A small-molecule ligand and the protein it binds are described below.
Small molecule (SMILES): CC(=O)N[C@H]1CO[C@H](CO[C@@H]2O[C@@H](C)[C@@H](O)[C@@H](O)[C@@H]2O)[C@@H](O)[C@@H]1O

Binding-site contacts:
Ligand atom O5 contacts residue THR19 of chain 1.A at 3.8 Å.
Ligand atom O6 contacts residue THR19 of chain 1.A at 4.1 Å.
Ligand atom O5 contacts residue TRP23 of chain 1.A at 3.9 Å.
Ligand atom C7 contacts residue ASN20 of chain 1.A at 3.5 Å.
Ligand atom O5 contacts residue TRP23 of chain 1.A at 4.3 Å.
Ligand atom N2 contacts residue ASN20 of chain 1.A at 3.1 Å (h-bond).
Ligand atom O5 contacts residue ASN20 of chain 1.A at 2.4 Å (h-bond).
Ligand atom C6 contacts residue TRP23 of chain 1.A at 3.4 Å (hydrophobic).
Ligand atom C5 contacts residue TRP23 of chain 1.A at 4.0 Å (hydrophobic).
Ligand atom O7 contacts residue ASN20 of chain 1.A at 3.4 Å (h-bond).
Ligand atom O3 contacts residue ASP34 of chain 1.B at 4.4 Å.
Ligand atom C4 contacts residue ASN20 of chain 1.A at 4.2 Å.
Ligand atom O4 contacts residue ASP34 of chain 1.B at 4.3 Å.
Ligand atom C1 contacts residue ASN20 of chain 1.A at 1.5 Å.
Ligand atom C3 contacts residue THR19 of chain 1.A at 4.1 Å.
Ligand atom C3 contacts residue ASN20 of chain 1.A at 3.8 Å.
Ligand atom C6 contacts residue THR19 of chain 1.A at 4.3 Å.
Ligand atom C1 contacts residue THR19 of chain 1.A at 4.5 Å.
Ligand atom C5 contacts residue ASN20 of chain 1.A at 3.7 Å.
Ligand atom C5 contacts residue THR19 of chain 1.A at 3.7 Å.
Ligand atom C5 contacts residue TRP23 of chain 1.A at 4.3 Å (hydrophobic).
Ligand atom C1 contacts residue THR19 of chain 1.A at 4.4 Å.
Ligand atom C4 contacts residue THR19 of chain 1.A at 3.8 Å.
Ligand atom C2 contacts residue ASN20 of chain 1.A at 2.5 Å.
Ligand atom C1 contacts residue TRP23 of chain 1.A at 4.4 Å (hydrophobic).
Ligand atom C6 contacts residue TRP23 of chain 1.A at 4.0 Å (hydrophobic).

Sequence of chain 1.B:
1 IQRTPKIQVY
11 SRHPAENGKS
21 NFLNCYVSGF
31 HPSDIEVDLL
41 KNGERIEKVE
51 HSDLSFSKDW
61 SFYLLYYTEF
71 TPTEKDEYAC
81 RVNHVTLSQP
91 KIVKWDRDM

Sequence of chain 1.A:
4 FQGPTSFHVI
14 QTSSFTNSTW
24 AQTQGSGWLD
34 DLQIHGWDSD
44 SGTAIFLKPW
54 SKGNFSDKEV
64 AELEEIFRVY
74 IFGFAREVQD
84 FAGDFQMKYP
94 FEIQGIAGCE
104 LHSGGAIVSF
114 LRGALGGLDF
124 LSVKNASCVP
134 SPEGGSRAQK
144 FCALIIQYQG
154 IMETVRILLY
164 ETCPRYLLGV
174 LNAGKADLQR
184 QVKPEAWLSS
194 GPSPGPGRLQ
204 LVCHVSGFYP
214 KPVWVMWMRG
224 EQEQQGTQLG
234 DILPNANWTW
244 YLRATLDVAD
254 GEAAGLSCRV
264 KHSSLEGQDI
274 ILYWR